This protein binds this small molecule.
Small molecule (SMILES): CC(=O)N[C@H]1[C@H]([C@H](O)[C@H](O)CO)O[C@@](O[C@H]2[C@@H](O)[C@@H](CO)O[C@@H](O[C@H]3[C@H](O)[C@@H](O)[C@H](O)O[C@@H]3CO)[C@@H]2O)(C(=O)O)C[C@@H]1O

Sequence of chain 1.C:
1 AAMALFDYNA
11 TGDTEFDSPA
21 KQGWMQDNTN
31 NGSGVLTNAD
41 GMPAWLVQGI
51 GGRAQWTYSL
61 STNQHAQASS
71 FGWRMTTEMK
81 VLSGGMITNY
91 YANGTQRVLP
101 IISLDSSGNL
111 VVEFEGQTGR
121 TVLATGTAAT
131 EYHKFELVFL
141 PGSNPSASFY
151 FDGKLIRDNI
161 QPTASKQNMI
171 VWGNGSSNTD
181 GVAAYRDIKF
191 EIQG

Binding-site contacts:
Ligand atom N5 contacts residue MET86 of chain 1.C at 4.3 Å.
Ligand atom C4 contacts residue ARG53 of chain 1.C at 4.3 Å.
Ligand atom C7 contacts residue MET86 of chain 1.C at 4.4 Å (hydrophobic).
Ligand atom N5 contacts residue GLY175 of chain 1.C at 2.9 Å (h-bond).
Ligand atom C5 contacts residue GLN167 of chain 1.C at 4.4 Å.
Ligand atom O1A contacts residue GLY175 of chain 1.C at 4.2 Å.
Ligand atom O4 contacts residue SER177 of chain 1.C at 4.1 Å.
Ligand atom C11 contacts residue GLY175 of chain 1.C at 3.8 Å.
Ligand atom C1 contacts residue SER176 of chain 1.C at 4.0 Å.
Ligand atom C11 contacts residue ARG97 of chain 1.C at 4.0 Å.
Ligand atom C6 contacts residue GLY175 of chain 1.C at 3.7 Å.
Ligand atom O1B contacts residue ARG53 of chain 1.C at 3.0 Å (salt-bridge).
Ligand atom O10 contacts residue GLN167 of chain 1.C at 3.4 Å (h-bond).
Ligand atom O1A contacts residue SER177 of chain 1.C at 2.8 Å (h-bond).
Ligand atom O3 contacts residue ARG53 of chain 1.C at 4.3 Å.
Ligand atom C2 contacts residue ARG53 of chain 1.C at 4.1 Å.
Ligand atom C3 contacts residue ARG53 of chain 1.C at 3.6 Å.
Ligand atom O8 contacts residue SER176 of chain 1.C at 3.4 Å (h-bond).
Ligand atom O4 contacts residue GLN167 of chain 1.C at 3.6 Å.
Ligand atom O1B contacts residue SER176 of chain 1.C at 4.2 Å.
Ligand atom C11 contacts residue LEU99 of chain 1.C at 4.0 Å (hydrophobic).
Ligand atom C5 contacts residue GLY175 of chain 1.C at 3.7 Å.
Ligand atom C10 contacts residue TYR90 of chain 1.C at 4.0 Å (hydrophobic).
Ligand atom C11 contacts residue TYR90 of chain 1.C at 3.8 Å (hydrophobic).
Ligand atom C1 contacts residue ARG53 of chain 1.C at 3.9 Å.
Ligand atom C10 contacts residue GLY175 of chain 1.C at 3.9 Å.
Ligand atom C7 contacts residue GLY175 of chain 1.C at 4.3 Å.
Ligand atom C11 contacts residue THR88 of chain 1.C at 4.2 Å.
Ligand atom O1B contacts residue SER177 of chain 1.C at 2.6 Å (h-bond).
Ligand atom C10 contacts residue ARG97 of chain 1.C at 3.8 Å.
Ligand atom O1A contacts residue SER176 of chain 1.C at 3.2 Å.
Ligand atom C4 contacts residue SER177 of chain 1.C at 4.3 Å.
Ligand atom C11 contacts residue MET86 of chain 1.C at 4.2 Å (hydrophobic).
Ligand atom O8 contacts residue GLY175 of chain 1.C at 4.4 Å.
Ligand atom C10 contacts residue GLN167 of chain 1.C at 4.3 Å.
Ligand atom C1 contacts residue SER177 of chain 1.C at 3.5 Å.
Ligand atom O10 contacts residue ARG97 of chain 1.C at 2.9 Å (salt-bridge).
Ligand atom O8 contacts residue MET86 of chain 1.C at 4.1 Å.
Ligand atom C4 contacts residue GLY175 of chain 1.C at 3.8 Å.
Ligand atom O10 contacts residue TYR90 of chain 1.C at 3.9 Å.